Binding-site contacts:
Ligand atom OP1 contacts residue DA4 of chain 6.D at 2.2 Å.
Ligand atom C4' contacts residue DA4 of chain 6.D at 4.3 Å.
Ligand atom OP2 contacts residue DA4 of chain 6.D at 3.6 Å.
Ligand atom P contacts residue DA4 of chain 6.D at 3.2 Å.
Ligand atom O5' contacts residue DA4 of chain 6.D at 4.0 Å.
Ligand atom O3' contacts residue DA4 of chain 6.D at 4.2 Å.
Ligand atom C3' contacts residue DA4 of chain 6.D at 3.3 Å.
Ligand atom C2' contacts residue DA4 of chain 6.D at 3.5 Å.
Ligand atom C5' contacts residue DA4 of chain 6.D at 4.0 Å.

The small molecule below binds the protein below.
Small molecule (SMILES): Nc1ccn([C@H]2C[C@H](O)[C@@H](COP(=O)(O)O)O2)c(=O)n1